Binding-site contacts:
Ligand atom C8 contacts residue ASN28 of chain 1.C at 4.2 Å.
Ligand atom O5 contacts residue THR31 of chain 1.C at 3.5 Å.
Ligand atom C5 contacts residue ASN28 of chain 1.C at 3.7 Å.
Ligand atom C2 contacts residue ASN28 of chain 1.C at 2.5 Å.
Ligand atom C5 contacts residue THR31 of chain 1.C at 3.9 Å.
Ligand atom O5 contacts residue ASN28 of chain 1.C at 2.4 Å (h-bond).
Ligand atom N2 contacts residue ASN28 of chain 1.C at 2.9 Å (h-bond).
Ligand atom O7 contacts residue ASN28 of chain 1.C at 3.3 Å (h-bond).
Ligand atom C8 contacts residue ASN53 of chain 1.C at 3.8 Å.
Ligand atom C4 contacts residue ASN28 of chain 1.C at 4.3 Å.
Ligand atom C7 contacts residue ASN28 of chain 1.C at 3.3 Å.
Ligand atom C1 contacts residue ASN28 of chain 1.C at 1.4 Å.
Ligand atom C6 contacts residue THR31 of chain 1.C at 3.9 Å.
Ligand atom C3 contacts residue ASN28 of chain 1.C at 3.8 Å.
Ligand atom C1 contacts residue THR31 of chain 1.C at 3.9 Å.

Sequence of chain 1.C:
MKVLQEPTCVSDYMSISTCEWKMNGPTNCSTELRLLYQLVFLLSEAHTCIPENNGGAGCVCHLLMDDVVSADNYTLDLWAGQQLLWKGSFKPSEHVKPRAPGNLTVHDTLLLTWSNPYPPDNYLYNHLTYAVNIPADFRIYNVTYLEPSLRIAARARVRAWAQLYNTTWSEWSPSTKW

A small-molecule ligand and the protein it binds are described below.
Small molecule (SMILES): CC(=O)N[C@H]1[C@H](O[C@H]2[C@H](O)[C@@H](NC(C)=O)CO[C@@H]2CO)O[C@H](CO)[C@@H](O)[C@@H]1O